Sequence of chain 3.C:
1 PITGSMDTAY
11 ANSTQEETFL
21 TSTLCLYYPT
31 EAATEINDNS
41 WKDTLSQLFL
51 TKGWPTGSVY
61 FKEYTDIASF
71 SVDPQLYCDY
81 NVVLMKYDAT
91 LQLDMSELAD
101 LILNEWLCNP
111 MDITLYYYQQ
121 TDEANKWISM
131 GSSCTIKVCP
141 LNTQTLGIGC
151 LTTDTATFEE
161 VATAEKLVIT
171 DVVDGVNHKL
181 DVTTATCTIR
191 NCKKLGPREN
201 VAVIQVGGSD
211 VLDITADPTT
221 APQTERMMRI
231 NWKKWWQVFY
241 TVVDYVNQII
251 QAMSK

The protein below binds the small molecule below.
Small molecule (SMILES): CC(=O)N[C@H]1[C@H](O[C@H]2[C@H](O)[C@@H](NC(C)=O)CO[C@@H]2CO)O[C@H](CO)[C@@H](O)[C@@H]1O

Binding-site contacts:
Ligand atom N2 contacts residue ASN12 of chain 3.C at 3.8 Å.
Ligand atom C5 contacts residue ASN12 of chain 3.C at 4.1 Å.
Ligand atom O7 contacts residue ASN12 of chain 3.C at 3.7 Å.
Ligand atom C7 contacts residue ASN12 of chain 3.C at 3.9 Å.
Ligand atom C2 contacts residue ASN12 of chain 3.C at 3.2 Å.
Ligand atom C1 contacts residue ASN12 of chain 3.C at 2.2 Å.
Ligand atom O5 contacts residue ASN12 of chain 3.C at 2.7 Å (h-bond).